A protein and the small-molecule ligand that binds it are described below.
Small molecule (SMILES): Nc1ncnc2c1ncn2[C@@H]1O[C@H](COP(=O)(O)OP(=O)(O)OP(O)(O)=S)[C@@H](O)[C@H]1O

Binding-site contacts:
Ligand atom C2 contacts residue VAL180 of chain 1.B at 4.0 Å (hydrophobic).
Ligand atom N1 contacts residue ILE350 of chain 1.B at 3.9 Å.
Ligand atom O2A contacts residue LYS212 of chain 1.B at 3.5 Å (salt-bridge).
Ligand atom O3B contacts residue GLY209 of chain 1.B at 3.4 Å (h-bond).
Ligand atom N1 contacts residue ILE181 of chain 1.B at 3.3 Å (h-bond).
Ligand atom O3G contacts residue LYS212 of chain 1.B at 3.5 Å (salt-bridge).
Ligand atom C2 contacts residue ILE181 of chain 1.B at 4.1 Å (hydrophobic).
Ligand atom N6 contacts residue ILE181 of chain 1.B at 3.4 Å (h-bond).
Ligand atom N6 contacts residue ILE350 of chain 1.B at 3.8 Å.
Ligand atom O2A contacts residue ALA214 of chain 1.B at 3.9 Å.
Ligand atom S1G contacts residue ARG332 of chain 1.C at 2.8 Å (salt-bridge).
Ligand atom N3 contacts residue PRO179 of chain 1.B at 3.9 Å.
Ligand atom O2A contacts residue GLY211 of chain 1.B at 3.1 Å.
Ligand atom N7 contacts residue GLY211 of chain 1.B at 3.8 Å.
Ligand atom C2 contacts residue ILE350 of chain 1.B at 3.7 Å (hydrophobic).
Ligand atom N7 contacts residue ALA214 of chain 1.B at 3.9 Å.
Ligand atom O2B contacts residue THR213 of chain 1.B at 3.7 Å.
Ligand atom N3 contacts residue LEU354 of chain 1.B at 3.5 Å.
Ligand atom O1B contacts residue THR213 of chain 1.B at 2.8 Å (h-bond).
Ligand atom O2B contacts residue LYS212 of chain 1.B at 2.6 Å (salt-bridge).
Ligand atom O1A contacts residue THR213 of chain 1.B at 3.8 Å.
Ligand atom N6 contacts residue VAL180 of chain 1.B at 4.1 Å.
Ligand atom O2G contacts residue THR213 of chain 1.B at 4.0 Å.
Ligand atom C6 contacts residue ILE350 of chain 1.B at 3.8 Å (hydrophobic).
Ligand atom O4' contacts residue ILE392 of chain 1.B at 3.6 Å.
Ligand atom N1 contacts residue VAL180 of chain 1.B at 3.6 Å.
Ligand atom O3G contacts residue PRO208 of chain 1.B at 3.9 Å.
Ligand atom N1 contacts residue PRO179 of chain 1.B at 4.0 Å.
Ligand atom S1G contacts residue ARG333 of chain 1.C at 2.5 Å (salt-bridge).
Ligand atom PB contacts residue LYS212 of chain 1.B at 4.0 Å.
Ligand atom N3 contacts residue ILE350 of chain 1.B at 3.9 Å.
Ligand atom O5' contacts residue ARG332 of chain 1.C at 4.0 Å.
Ligand atom C5 contacts residue ALA214 of chain 1.B at 4.0 Å (hydrophobic).
Ligand atom C2 contacts residue PRO179 of chain 1.B at 3.3 Å (hydrophobic).
Ligand atom C8 contacts residue GLY211 of chain 1.B at 3.9 Å.
Ligand atom O2B contacts residue GLY211 of chain 1.B at 3.2 Å (h-bond).
Ligand atom C1' contacts residue ILE392 of chain 1.B at 3.9 Å (hydrophobic).
Ligand atom C8 contacts residue ALA214 of chain 1.B at 4.1 Å (hydrophobic).
Ligand atom C2 contacts residue LEU354 of chain 1.B at 4.0 Å (hydrophobic).
Ligand atom O3B contacts residue LYS212 of chain 1.B at 3.7 Å.

Sequence of chain 1.C:
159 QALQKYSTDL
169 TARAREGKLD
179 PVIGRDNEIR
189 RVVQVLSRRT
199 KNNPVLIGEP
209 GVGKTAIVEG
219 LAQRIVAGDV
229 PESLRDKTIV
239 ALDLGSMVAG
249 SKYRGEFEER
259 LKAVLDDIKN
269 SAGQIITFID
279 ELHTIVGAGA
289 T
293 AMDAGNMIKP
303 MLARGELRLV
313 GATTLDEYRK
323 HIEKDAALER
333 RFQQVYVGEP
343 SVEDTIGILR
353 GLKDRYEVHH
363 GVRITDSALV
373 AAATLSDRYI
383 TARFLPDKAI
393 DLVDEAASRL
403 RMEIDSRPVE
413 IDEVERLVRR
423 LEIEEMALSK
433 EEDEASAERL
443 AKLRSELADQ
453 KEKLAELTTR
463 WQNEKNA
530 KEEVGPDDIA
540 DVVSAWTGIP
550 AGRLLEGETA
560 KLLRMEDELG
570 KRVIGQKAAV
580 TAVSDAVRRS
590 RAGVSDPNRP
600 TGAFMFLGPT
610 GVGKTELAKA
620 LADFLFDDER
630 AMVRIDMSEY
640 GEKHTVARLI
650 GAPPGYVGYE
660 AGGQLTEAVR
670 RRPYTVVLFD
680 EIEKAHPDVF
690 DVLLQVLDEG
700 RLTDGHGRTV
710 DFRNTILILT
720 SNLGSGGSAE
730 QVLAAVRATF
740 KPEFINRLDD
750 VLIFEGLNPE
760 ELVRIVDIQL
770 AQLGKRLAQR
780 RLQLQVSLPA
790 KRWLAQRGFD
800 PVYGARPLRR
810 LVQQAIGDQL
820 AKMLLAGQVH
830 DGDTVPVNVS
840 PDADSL

Sequence of chain 1.B:
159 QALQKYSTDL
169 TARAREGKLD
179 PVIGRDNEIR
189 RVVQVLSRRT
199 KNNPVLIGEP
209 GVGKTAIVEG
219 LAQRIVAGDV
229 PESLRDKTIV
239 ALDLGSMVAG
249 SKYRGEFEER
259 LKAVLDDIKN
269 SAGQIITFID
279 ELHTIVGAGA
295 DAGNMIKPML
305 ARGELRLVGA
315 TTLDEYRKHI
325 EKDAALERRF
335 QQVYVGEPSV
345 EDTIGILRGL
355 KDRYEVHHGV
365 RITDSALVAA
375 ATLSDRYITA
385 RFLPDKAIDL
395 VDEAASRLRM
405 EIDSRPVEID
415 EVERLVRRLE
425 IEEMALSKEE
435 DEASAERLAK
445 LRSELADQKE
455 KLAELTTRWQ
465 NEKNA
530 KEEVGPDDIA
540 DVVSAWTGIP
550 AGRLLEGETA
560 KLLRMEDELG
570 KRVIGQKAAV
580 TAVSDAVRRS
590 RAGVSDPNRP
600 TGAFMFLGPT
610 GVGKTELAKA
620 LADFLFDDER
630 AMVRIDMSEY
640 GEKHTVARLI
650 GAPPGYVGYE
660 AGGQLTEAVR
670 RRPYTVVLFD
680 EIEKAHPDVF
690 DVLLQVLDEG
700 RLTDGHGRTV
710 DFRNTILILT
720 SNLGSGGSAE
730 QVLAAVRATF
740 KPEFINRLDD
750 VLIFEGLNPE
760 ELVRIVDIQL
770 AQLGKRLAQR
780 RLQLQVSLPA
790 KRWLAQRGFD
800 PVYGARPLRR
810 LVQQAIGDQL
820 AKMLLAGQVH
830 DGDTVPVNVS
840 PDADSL